A small-molecule ligand and the protein it binds are described below.
Small molecule (SMILES): CC(=O)N[C@H]1[C@H](O[C@H]2[C@H](O)[C@@H](NC(C)=O)CO[C@@H]2CO)O[C@H](CO)[C@@H](O)[C@@H]1O

Binding-site contacts:
Ligand atom O3 contacts residue ASP290 of chain 1.D at 3.3 Å (salt-bridge).
Ligand atom C5 contacts residue ASN118 of chain 1.D at 3.5 Å.
Ligand atom N2 contacts residue TYR135 of chain 1.D at 4.2 Å.
Ligand atom C2 contacts residue ASN118 of chain 1.D at 2.3 Å.
Ligand atom C1 contacts residue TYR135 of chain 1.D at 3.3 Å (hydrophobic).
Ligand atom O5 contacts residue TYR135 of chain 1.D at 3.8 Å.
Ligand atom C3 contacts residue TYR135 of chain 1.D at 3.7 Å (hydrophobic).
Ligand atom C8 contacts residue ASN118 of chain 1.D at 4.4 Å.
Ligand atom C1 contacts residue ASN118 of chain 1.D at 1.4 Å.
Ligand atom O7 contacts residue LEU137 of chain 1.D at 4.3 Å.
Ligand atom C2 contacts residue ASP290 of chain 1.D at 3.9 Å.
Ligand atom O6 contacts residue LYS133 of chain 1.D at 4.5 Å.
Ligand atom C7 contacts residue ASP290 of chain 1.D at 2.7 Å.
Ligand atom C4 contacts residue ASN118 of chain 1.D at 4.1 Å.
Ligand atom C4 contacts residue TYR135 of chain 1.D at 4.2 Å (hydrophobic).
Ligand atom C8 contacts residue LEU137 of chain 1.D at 3.5 Å (hydrophobic).
Ligand atom O5 contacts residue ASN118 of chain 1.D at 2.2 Å (h-bond).
Ligand atom C7 contacts residue LEU137 of chain 1.D at 4.0 Å (hydrophobic).
Ligand atom C3 contacts residue ASP290 of chain 1.D at 4.0 Å.
Ligand atom C8 contacts residue ASP290 of chain 1.D at 2.1 Å.
Ligand atom C7 contacts residue ASN118 of chain 1.D at 3.1 Å.
Ligand atom O6 contacts residue ASN118 of chain 1.D at 4.5 Å.
Ligand atom C3 contacts residue ASN118 of chain 1.D at 3.7 Å.
Ligand atom N2 contacts residue ASN118 of chain 1.D at 2.9 Å (h-bond).
Ligand atom O4 contacts residue TYR135 of chain 1.D at 4.0 Å.
Ligand atom O7 contacts residue TYR135 of chain 1.D at 4.5 Å.
Ligand atom N2 contacts residue ASP290 of chain 1.D at 2.5 Å (salt-bridge).
Ligand atom O6 contacts residue ASP290 of chain 1.D at 3.6 Å.
Ligand atom O7 contacts residue VAL104 of chain 1.D at 4.3 Å.
Ligand atom O7 contacts residue ASP290 of chain 1.D at 4.0 Å.
Ligand atom C5 contacts residue TYR135 of chain 1.D at 3.8 Å (hydrophobic).
Ligand atom O7 contacts residue ASN118 of chain 1.D at 2.9 Å (h-bond).
Ligand atom C2 contacts residue TYR135 of chain 1.D at 4.0 Å (hydrophobic).

Sequence of chain 1.D:
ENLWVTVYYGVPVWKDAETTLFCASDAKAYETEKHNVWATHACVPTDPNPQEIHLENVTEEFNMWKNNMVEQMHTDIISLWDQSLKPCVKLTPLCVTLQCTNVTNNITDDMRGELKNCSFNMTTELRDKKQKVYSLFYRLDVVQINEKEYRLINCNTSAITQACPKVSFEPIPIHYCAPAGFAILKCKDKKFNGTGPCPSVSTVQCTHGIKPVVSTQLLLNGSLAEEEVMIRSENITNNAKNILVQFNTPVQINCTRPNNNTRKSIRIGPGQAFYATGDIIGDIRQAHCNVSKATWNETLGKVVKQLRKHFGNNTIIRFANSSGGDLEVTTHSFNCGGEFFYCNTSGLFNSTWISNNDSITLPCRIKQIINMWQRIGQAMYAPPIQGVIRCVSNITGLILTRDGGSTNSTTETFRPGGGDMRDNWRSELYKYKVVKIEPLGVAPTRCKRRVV